Sequence of chain 1.K:
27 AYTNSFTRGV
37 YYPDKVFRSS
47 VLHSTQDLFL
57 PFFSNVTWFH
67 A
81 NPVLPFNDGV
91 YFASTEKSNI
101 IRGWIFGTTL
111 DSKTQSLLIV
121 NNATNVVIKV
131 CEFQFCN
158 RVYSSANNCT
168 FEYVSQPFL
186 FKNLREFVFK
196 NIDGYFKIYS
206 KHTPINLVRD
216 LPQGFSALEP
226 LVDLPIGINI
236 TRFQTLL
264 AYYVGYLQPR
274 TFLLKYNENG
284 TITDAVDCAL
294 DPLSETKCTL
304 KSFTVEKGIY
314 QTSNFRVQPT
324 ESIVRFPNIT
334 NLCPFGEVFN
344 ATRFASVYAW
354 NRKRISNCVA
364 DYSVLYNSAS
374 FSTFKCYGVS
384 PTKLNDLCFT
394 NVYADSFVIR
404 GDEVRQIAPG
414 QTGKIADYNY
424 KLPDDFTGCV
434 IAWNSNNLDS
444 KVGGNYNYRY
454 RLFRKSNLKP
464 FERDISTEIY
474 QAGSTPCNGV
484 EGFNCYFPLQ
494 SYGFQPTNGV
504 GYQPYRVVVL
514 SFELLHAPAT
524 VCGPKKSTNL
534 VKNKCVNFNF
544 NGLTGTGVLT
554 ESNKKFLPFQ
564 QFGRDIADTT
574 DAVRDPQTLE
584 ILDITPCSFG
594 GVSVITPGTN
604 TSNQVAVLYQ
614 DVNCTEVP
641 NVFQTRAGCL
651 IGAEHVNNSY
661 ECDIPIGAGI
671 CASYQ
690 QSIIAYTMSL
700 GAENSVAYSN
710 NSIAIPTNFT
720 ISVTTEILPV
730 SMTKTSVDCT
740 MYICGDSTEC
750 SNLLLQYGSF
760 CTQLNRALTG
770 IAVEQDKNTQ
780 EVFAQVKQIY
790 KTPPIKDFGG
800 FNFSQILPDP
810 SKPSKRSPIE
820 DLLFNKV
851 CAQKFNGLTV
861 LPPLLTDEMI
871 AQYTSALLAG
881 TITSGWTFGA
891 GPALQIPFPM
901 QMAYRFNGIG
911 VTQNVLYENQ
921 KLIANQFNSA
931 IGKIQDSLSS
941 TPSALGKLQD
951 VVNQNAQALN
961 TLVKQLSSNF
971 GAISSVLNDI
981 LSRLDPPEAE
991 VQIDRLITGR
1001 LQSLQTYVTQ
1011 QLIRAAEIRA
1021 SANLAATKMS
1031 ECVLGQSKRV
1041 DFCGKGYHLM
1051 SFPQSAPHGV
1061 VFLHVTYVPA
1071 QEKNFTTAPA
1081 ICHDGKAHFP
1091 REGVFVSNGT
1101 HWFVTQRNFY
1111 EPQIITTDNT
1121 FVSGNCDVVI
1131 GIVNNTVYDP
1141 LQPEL

A small-molecule ligand and the protein it binds are described below.
Small molecule (SMILES): CC(=O)N[C@H]1[C@H](O[C@H]2[C@H](O)[C@@H](NC(C)=O)CO[C@@H]2CO)O[C@H](CO)[C@@H](O)[C@@H]1O

Binding-site contacts:
Ligand atom O6 contacts residue SER803 of chain 1.K at 4.0 Å.
Ligand atom C5 contacts residue GLN804 of chain 1.K at 4.5 Å.
Ligand atom O7 contacts residue ASN801 of chain 1.K at 3.7 Å.
Ligand atom C1 contacts residue SER803 of chain 1.K at 3.6 Å.
Ligand atom C6 contacts residue GLN804 of chain 1.K at 4.2 Å.
Ligand atom C2 contacts residue ASN801 of chain 1.K at 2.5 Å.
Ligand atom C6 contacts residue SER803 of chain 1.K at 4.4 Å.
Ligand atom N2 contacts residue ASN801 of chain 1.K at 3.0 Å (h-bond).
Ligand atom C5 contacts residue SER803 of chain 1.K at 3.7 Å.
Ligand atom C3 contacts residue ASN801 of chain 1.K at 3.8 Å.
Ligand atom C7 contacts residue ASN801 of chain 1.K at 3.5 Å.
Ligand atom O5 contacts residue SER803 of chain 1.K at 3.6 Å.
Ligand atom O6 contacts residue GLN804 of chain 1.K at 3.4 Å (h-bond).
Ligand atom C4 contacts residue ASN801 of chain 1.K at 4.4 Å.
Ligand atom O5 contacts residue ASN801 of chain 1.K at 2.3 Å (h-bond).
Ligand atom C1 contacts residue ASN801 of chain 1.K at 1.5 Å.
Ligand atom C8 contacts residue GLN804 of chain 1.K at 4.1 Å.
Ligand atom C5 contacts residue ASN801 of chain 1.K at 3.7 Å.